Binding-site contacts:
Ligand atom O3B contacts residue GLY379 of chain 1.C at 3.1 Å (h-bond).
Ligand atom O3A contacts residue SER493 of chain 1.D at 3.3 Å.
Ligand atom C6 contacts residue TYR351 of chain 1.C at 3.5 Å (hydrophobic).
Ligand atom O1A contacts residue THR384 of chain 1.C at 2.7 Å (h-bond).
Ligand atom C3' contacts residue GLN496 of chain 1.D at 3.4 Å.
Ligand atom O2G contacts residue MG1 of chain 1.L at 2.2 Å.
Ligand atom PB contacts residue MG1 of chain 1.L at 3.4 Å.
Ligand atom C4 contacts residue ASP491 of chain 1.D at 3.1 Å.
Ligand atom O1B contacts residue LYS382 of chain 1.C at 3.2 Å (salt-bridge).
Ligand atom O2B contacts residue SER383 of chain 1.C at 3.0 Å (h-bond).
Ligand atom C2 contacts residue PHE352 of chain 1.C at 3.5 Å (hydrophobic).
Ligand atom C4 contacts residue TYR351 of chain 1.C at 3.5 Å (hydrophobic).
Ligand atom O2' contacts residue GLN496 of chain 1.D at 3.2 Å (h-bond).
Ligand atom N6 contacts residue TYR351 of chain 1.C at 3.4 Å.
Ligand atom C2' contacts residue GLN496 of chain 1.D at 3.4 Å.
Ligand atom PG contacts residue MG1 of chain 1.L at 3.3 Å.
Ligand atom O1A contacts residue SER383 of chain 1.C at 3.3 Å (h-bond).
Ligand atom O1A contacts residue GLY381 of chain 1.C at 3.3 Å.
Ligand atom O1A contacts residue LYS382 of chain 1.C at 3.5 Å (salt-bridge).
Ligand atom C5 contacts residue TYR351 of chain 1.C at 3.5 Å (hydrophobic).
Ligand atom O4' contacts residue VAL358 of chain 1.C at 3.4 Å.
Ligand atom O1B contacts residue GLY381 of chain 1.C at 3.0 Å (h-bond).
Ligand atom C2 contacts residue ASP491 of chain 1.D at 3.4 Å.
Ligand atom N3 contacts residue TYR351 of chain 1.C at 3.5 Å.
Ligand atom O2' contacts residue ASP491 of chain 1.D at 3.4 Å (salt-bridge).
Ligand atom C5 contacts residue ASP491 of chain 1.D at 3.5 Å.
Ligand atom N3 contacts residue ASP491 of chain 1.D at 3.1 Å (salt-bridge).
Ligand atom N1 contacts residue TYR351 of chain 1.C at 3.5 Å.
Ligand atom O3G contacts residue GLY495 of chain 1.D at 2.8 Å (h-bond).
Ligand atom S1G contacts residue GLN424 of chain 1.C at 3.5 Å (h-bond).
Ligand atom O2G contacts residue GLN494 of chain 1.D at 3.3 Å (h-bond).
Ligand atom C2 contacts residue TYR351 of chain 1.C at 3.5 Å (hydrophobic).
Ligand atom O3G contacts residue SER493 of chain 1.D at 2.8 Å (h-bond).
Ligand atom O2A contacts residue MG1 of chain 1.L at 3.5 Å.
Ligand atom O2A contacts residue SER493 of chain 1.D at 3.4 Å.
Ligand atom O3B contacts residue SER493 of chain 1.D at 3.5 Å.
Ligand atom O2G contacts residue GLN424 of chain 1.C at 2.7 Å (h-bond).
Ligand atom O2B contacts residue MG1 of chain 1.L at 2.1 Å.
Ligand atom O1B contacts residue SER380 of chain 1.C at 3.1 Å (h-bond).
Ligand atom O3G contacts residue THR378 of chain 1.C at 3.2 Å (h-bond).

Sequence of chain 1.D:
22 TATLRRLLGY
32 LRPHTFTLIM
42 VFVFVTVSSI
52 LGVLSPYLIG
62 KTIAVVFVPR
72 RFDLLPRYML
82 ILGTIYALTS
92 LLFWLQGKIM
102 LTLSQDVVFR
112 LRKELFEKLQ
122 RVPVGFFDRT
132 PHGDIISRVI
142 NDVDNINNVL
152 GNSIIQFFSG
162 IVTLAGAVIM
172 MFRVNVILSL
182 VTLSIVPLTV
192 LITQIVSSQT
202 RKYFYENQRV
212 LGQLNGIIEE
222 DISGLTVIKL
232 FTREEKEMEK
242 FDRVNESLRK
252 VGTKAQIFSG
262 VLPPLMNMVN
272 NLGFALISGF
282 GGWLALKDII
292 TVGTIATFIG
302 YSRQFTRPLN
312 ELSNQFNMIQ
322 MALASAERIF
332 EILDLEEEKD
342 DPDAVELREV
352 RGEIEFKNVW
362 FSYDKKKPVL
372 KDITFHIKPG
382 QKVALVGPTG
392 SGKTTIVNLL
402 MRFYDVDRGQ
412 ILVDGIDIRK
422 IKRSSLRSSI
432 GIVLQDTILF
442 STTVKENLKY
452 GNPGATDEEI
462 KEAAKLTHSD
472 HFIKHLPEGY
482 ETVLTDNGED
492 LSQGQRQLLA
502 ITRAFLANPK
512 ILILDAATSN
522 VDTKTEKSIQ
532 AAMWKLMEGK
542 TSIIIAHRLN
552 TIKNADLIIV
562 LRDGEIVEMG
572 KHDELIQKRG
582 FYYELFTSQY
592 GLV

The protein below binds the small molecule below.
Small molecule (SMILES): Nc1ncnc2c1ncn2[C@@H]1O[C@H](COP(=O)(O)OP(=O)(O)OP(O)(O)=S)[C@@H](O)[C@H]1O

Sequence of chain 1.C:
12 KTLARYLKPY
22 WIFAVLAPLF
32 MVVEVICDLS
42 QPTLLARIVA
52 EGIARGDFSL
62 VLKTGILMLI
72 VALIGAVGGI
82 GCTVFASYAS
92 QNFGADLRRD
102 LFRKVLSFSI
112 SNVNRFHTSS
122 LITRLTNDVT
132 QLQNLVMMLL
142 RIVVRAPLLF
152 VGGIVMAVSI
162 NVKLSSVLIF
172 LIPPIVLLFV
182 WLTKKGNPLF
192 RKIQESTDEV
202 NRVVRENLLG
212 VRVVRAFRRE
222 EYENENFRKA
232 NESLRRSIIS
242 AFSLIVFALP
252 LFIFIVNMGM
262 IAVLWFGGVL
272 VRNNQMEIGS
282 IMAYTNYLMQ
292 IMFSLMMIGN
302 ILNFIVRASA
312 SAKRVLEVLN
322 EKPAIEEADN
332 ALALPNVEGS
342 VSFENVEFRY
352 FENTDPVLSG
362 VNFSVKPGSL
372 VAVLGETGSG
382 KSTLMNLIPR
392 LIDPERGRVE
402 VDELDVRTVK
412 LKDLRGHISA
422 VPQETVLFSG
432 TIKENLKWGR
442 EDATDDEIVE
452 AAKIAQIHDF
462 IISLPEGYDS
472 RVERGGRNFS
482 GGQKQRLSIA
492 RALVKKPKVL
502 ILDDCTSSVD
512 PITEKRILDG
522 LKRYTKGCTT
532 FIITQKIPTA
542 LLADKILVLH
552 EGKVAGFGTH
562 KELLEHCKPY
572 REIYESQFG